This small molecule binds to this protein.
Small molecule (SMILES): CC(=O)N[C@@H]1[C@@H](O)[C@H](O)[C@@H](CO)O[C@H]1O

Sequence of chain 1.C:
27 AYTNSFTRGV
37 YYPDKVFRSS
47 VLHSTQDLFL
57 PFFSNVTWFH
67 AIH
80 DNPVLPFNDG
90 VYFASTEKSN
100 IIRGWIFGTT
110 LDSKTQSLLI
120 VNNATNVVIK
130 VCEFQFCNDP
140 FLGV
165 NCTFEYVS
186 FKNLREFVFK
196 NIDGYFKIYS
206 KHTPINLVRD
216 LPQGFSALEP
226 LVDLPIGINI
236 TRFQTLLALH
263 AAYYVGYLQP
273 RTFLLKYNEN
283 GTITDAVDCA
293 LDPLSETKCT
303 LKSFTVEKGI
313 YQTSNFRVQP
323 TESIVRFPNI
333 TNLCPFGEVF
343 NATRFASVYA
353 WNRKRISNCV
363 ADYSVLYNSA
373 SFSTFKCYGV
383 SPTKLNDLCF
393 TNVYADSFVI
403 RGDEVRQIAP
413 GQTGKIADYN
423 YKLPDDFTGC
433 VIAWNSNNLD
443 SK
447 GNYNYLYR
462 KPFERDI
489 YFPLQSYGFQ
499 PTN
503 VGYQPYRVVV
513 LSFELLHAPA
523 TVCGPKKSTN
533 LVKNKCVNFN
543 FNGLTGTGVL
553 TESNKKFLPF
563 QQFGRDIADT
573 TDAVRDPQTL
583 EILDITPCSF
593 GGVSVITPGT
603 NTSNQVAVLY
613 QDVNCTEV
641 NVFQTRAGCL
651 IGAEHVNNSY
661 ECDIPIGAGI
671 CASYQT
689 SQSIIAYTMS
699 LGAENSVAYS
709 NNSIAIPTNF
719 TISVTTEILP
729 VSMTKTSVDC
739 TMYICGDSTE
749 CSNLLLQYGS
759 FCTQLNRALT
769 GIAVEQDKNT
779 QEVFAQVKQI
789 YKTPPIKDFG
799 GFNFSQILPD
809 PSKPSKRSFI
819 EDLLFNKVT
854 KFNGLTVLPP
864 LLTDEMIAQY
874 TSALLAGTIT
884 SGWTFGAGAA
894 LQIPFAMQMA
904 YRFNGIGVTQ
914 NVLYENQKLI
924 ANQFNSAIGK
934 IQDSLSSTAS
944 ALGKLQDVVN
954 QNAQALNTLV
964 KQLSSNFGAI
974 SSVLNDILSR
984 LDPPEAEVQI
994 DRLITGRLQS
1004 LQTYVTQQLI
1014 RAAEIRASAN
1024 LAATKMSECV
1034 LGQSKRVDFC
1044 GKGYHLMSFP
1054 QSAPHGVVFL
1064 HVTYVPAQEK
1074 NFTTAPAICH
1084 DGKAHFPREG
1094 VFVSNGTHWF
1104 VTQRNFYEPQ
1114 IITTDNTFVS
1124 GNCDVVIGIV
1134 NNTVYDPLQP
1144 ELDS

Binding-site contacts:
Ligand atom C8 contacts residue ASN1074 of chain 1.B at 4.2 Å.
Ligand atom C8 contacts residue GLU1072 of chain 1.B at 3.3 Å.
Ligand atom C5 contacts residue ASN1074 of chain 1.B at 3.7 Å.
Ligand atom C4 contacts residue ASN1074 of chain 1.B at 4.2 Å.
Ligand atom C2 contacts residue ASN1074 of chain 1.B at 2.5 Å.
Ligand atom C5 contacts residue ALA706 of chain 1.B at 3.6 Å (hydrophobic).
Ligand atom N2 contacts residue ASN1074 of chain 1.B at 2.9 Å (h-bond).
Ligand atom C6 contacts residue ALA706 of chain 1.B at 3.9 Å (hydrophobic).
Ligand atom C8 contacts residue LYS1073 of chain 1.B at 4.0 Å.
Ligand atom O5 contacts residue ASN1074 of chain 1.B at 2.4 Å (h-bond).
Ligand atom C7 contacts residue ASN1074 of chain 1.B at 3.9 Å.
Ligand atom C1 contacts residue GLN895 of chain 1.C at 4.2 Å.
Ligand atom C1 contacts residue ASN1074 of chain 1.B at 1.4 Å.
Ligand atom O6 contacts residue ALA706 of chain 1.B at 4.4 Å.
Ligand atom O5 contacts residue ALA706 of chain 1.B at 4.3 Å.
Ligand atom C3 contacts residue ASN1074 of chain 1.B at 3.8 Å.

Sequence of chain 1.B:
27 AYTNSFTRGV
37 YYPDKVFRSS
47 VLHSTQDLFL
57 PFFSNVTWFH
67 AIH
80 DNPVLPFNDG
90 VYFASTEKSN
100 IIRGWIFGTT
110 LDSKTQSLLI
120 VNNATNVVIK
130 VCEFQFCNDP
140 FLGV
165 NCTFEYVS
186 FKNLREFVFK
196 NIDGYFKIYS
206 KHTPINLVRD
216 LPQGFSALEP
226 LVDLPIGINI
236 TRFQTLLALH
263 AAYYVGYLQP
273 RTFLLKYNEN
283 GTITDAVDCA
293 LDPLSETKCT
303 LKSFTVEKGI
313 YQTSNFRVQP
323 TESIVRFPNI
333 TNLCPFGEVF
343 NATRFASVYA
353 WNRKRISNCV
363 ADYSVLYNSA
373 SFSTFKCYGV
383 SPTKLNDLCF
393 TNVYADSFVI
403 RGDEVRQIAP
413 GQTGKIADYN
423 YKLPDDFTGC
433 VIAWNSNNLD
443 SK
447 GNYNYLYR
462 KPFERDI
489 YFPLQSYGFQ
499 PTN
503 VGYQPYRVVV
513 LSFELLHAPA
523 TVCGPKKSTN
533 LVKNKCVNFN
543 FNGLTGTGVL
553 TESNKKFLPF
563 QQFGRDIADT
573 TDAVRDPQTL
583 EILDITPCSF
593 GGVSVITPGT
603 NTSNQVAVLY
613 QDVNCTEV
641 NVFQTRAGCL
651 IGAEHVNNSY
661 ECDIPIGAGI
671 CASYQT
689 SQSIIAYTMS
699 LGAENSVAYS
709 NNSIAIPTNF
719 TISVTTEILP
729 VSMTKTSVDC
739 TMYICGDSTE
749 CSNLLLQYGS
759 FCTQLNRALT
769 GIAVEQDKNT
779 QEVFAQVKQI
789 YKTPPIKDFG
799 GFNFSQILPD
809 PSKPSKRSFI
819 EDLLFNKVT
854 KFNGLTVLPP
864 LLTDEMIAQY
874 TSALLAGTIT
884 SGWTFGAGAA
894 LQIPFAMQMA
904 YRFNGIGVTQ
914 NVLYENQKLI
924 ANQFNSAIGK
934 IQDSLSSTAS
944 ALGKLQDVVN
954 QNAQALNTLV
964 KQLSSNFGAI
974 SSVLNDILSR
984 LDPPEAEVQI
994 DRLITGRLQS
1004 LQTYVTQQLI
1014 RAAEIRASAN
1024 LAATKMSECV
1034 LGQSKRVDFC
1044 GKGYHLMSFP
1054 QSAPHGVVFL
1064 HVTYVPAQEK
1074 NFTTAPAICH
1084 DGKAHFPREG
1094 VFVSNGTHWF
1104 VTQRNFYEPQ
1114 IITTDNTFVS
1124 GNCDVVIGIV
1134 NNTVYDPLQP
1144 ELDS